This protein binds this small molecule.
Small molecule (SMILES): Cc1cnc(Nc2ccc(N3CCN(C)CC3)cc2)nc1Nc1cccc(S(=O)(=O)NC(C)(C)C)c1

Sequence of chain 2.A:
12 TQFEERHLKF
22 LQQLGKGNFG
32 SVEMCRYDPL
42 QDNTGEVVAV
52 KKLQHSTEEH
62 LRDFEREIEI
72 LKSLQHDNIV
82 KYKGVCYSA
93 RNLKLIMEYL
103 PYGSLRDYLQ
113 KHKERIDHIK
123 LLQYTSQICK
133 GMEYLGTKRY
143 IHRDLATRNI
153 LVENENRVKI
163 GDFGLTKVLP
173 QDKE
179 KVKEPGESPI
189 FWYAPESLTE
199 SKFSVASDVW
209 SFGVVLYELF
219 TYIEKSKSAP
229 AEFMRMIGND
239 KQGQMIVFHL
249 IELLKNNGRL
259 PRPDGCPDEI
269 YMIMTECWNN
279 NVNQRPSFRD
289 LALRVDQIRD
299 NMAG

Sequence of chain 1.B:
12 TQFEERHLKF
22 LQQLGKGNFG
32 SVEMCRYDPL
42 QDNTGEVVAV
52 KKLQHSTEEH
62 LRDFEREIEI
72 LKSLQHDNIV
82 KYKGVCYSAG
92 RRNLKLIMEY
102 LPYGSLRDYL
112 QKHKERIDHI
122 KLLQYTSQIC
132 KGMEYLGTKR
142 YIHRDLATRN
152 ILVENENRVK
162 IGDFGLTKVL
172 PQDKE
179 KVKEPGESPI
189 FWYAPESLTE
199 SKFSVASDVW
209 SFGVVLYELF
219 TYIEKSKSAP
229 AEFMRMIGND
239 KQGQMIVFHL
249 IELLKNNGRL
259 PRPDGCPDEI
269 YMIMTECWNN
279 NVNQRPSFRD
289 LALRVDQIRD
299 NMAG

Binding-site contacts:
Ligand atom C7 contacts residue LEU102 of chain 1.B at 3.7 Å (hydrophobic).
Ligand atom C24 contacts residue VAL33 of chain 1.B at 3.8 Å (hydrophobic).
Ligand atom C6 contacts residue GLY105 of chain 1.B at 3.6 Å.
Ligand atom C11 contacts residue GLY105 of chain 1.B at 3.7 Å.
Ligand atom C7 contacts residue GLY105 of chain 1.B at 3.6 Å.
Ligand atom C6 contacts residue LEU102 of chain 1.B at 3.6 Å (hydrophobic).
Ligand atom C10 contacts residue GLY105 of chain 1.B at 3.8 Å.
Ligand atom N2 contacts residue LEU102 of chain 1.B at 3.0 Å (h-bond).
Ligand atom C1 contacts residue LEU153 of chain 1.B at 3.4 Å (hydrophobic).
Ligand atom C5 contacts residue ALA50 of chain 1.B at 3.8 Å (hydrophobic).
Ligand atom C3 contacts residue GLU100 of chain 1.B at 3.4 Å.
Ligand atom C5 contacts residue GLY163 of chain 1.B at 3.7 Å.
Ligand atom C25 contacts residue GLY26 of chain 1.B at 3.4 Å.
Ligand atom O1 contacts residue ASN151 of chain 1.B at 3.7 Å.
Ligand atom C8 contacts residue ARG17 of chain 2.A at 3.6 Å.
Ligand atom C9 contacts residue GLY105 of chain 1.B at 3.8 Å.
Ligand atom N1 contacts residue VAL33 of chain 1.B at 3.5 Å.
Ligand atom C15 contacts residue ARG17 of chain 2.A at 3.7 Å.
Ligand atom C24 contacts residue ASP164 of chain 1.B at 3.1 Å.
Ligand atom N4 contacts residue LEU102 of chain 1.B at 2.8 Å (h-bond).
Ligand atom C18 contacts residue VAL33 of chain 1.B at 3.8 Å (hydrophobic).
Ligand atom C5 contacts residue MET99 of chain 1.B at 3.8 Å (hydrophobic).
Ligand atom C3 contacts residue ALA50 of chain 1.B at 3.5 Å (hydrophobic).
Ligand atom C3 contacts residue LEU102 of chain 1.B at 3.6 Å (hydrophobic).
Ligand atom C19 contacts residue LEU25 of chain 1.B at 3.8 Å (hydrophobic).
Ligand atom C19 contacts residue GLY26 of chain 1.B at 3.7 Å.
Ligand atom C26 contacts residue GLY28 of chain 1.B at 3.8 Å.
Ligand atom C8 contacts residue LEU25 of chain 1.B at 3.7 Å (hydrophobic).
Ligand atom C2 contacts residue LEU153 of chain 1.B at 3.6 Å (hydrophobic).
Ligand atom C12 contacts residue LEU25 of chain 1.B at 3.0 Å (hydrophobic).
Ligand atom O2 contacts residue ARG150 of chain 1.B at 3.2 Å (salt-bridge).
Ligand atom C13 contacts residue LEU25 of chain 1.B at 3.6 Å (hydrophobic).
Ligand atom C7 contacts residue LEU25 of chain 1.B at 3.6 Å (hydrophobic).
Ligand atom C8 contacts residue GLY105 of chain 1.B at 3.7 Å.
Ligand atom C2 contacts residue ALA50 of chain 1.B at 3.7 Å (hydrophobic).
Ligand atom O1 contacts residue ASP164 of chain 1.B at 3.0 Å.
Ligand atom N3 contacts residue LEU153 of chain 1.B at 3.6 Å.
Ligand atom N4 contacts residue TYR101 of chain 1.B at 3.8 Å.
Ligand atom C25 contacts residue LYS27 of chain 1.B at 3.7 Å.
Ligand atom C4 contacts residue LEU102 of chain 1.B at 3.6 Å (hydrophobic).